Sequence of chain 3.A:
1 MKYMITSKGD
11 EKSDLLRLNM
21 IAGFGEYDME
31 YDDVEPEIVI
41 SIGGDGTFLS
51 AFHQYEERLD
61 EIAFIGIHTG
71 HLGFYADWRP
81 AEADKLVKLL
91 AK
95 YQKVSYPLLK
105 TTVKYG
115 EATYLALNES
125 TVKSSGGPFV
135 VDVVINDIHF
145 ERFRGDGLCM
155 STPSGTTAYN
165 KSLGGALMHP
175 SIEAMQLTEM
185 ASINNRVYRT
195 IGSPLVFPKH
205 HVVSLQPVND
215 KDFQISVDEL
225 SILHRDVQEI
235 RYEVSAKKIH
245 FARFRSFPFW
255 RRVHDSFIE

The small molecule below binds the protein below.
Small molecule (SMILES): NC[C@H]1O[C@@H](n2cnc3c(N)ncnc32)[C@H](O)[C@@H]1O

Sequence of chain 2.A:
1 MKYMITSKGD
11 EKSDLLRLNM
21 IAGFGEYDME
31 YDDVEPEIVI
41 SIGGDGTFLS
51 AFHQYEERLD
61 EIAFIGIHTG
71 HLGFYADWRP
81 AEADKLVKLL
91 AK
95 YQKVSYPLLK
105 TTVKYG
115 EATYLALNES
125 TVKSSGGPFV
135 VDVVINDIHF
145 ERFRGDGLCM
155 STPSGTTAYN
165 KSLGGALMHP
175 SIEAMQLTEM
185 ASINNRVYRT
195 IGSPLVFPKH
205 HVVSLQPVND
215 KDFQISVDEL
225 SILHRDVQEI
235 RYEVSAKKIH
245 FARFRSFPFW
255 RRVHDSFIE

Binding-site contacts:
Ligand atom C3' contacts residue GLU123 of chain 3.A at 3.2 Å.
Ligand atom N3 contacts residue ILE187 of chain 2.A at 4.2 Å.
Ligand atom N6 contacts residue GLY149 of chain 2.A at 3.7 Å.
Ligand atom C2 contacts residue ALA162 of chain 3.A at 4.1 Å (hydrophobic).
Ligand atom N1 contacts residue ALA185 of chain 2.A at 3.8 Å.
Ligand atom N3 contacts residue ALA162 of chain 3.A at 4.0 Å.
Ligand atom N9 contacts residue TYR163 of chain 3.A at 4.2 Å.
Ligand atom C3' contacts residue ASN122 of chain 3.A at 4.2 Å.
Ligand atom N6 contacts residue ALA185 of chain 2.A at 3.1 Å (h-bond).
Ligand atom C6 contacts residue TYR163 of chain 3.A at 3.6 Å (hydrophobic).
Ligand atom O3' contacts residue LEU49 of chain 3.A at 3.9 Å.
Ligand atom O2' contacts residue ASN122 of chain 3.A at 3.6 Å.
Ligand atom C5 contacts residue TYR163 of chain 3.A at 3.7 Å (hydrophobic).
Ligand atom C6 contacts residue ASP150 of chain 2.A at 4.1 Å.
Ligand atom O3' contacts residue GLU123 of chain 3.A at 2.7 Å (salt-bridge).
Ligand atom O2' contacts residue GLU123 of chain 3.A at 2.7 Å (salt-bridge).
Ligand atom C5' contacts residue GLU223 of chain 3.A at 4.2 Å.
Ligand atom O2' contacts residue ALA162 of chain 3.A at 3.1 Å.
Ligand atom N3 contacts residue TYR163 of chain 3.A at 3.6 Å.
Ligand atom N7 contacts residue TYR163 of chain 3.A at 4.1 Å.
Ligand atom N6 contacts residue TYR163 of chain 3.A at 3.6 Å.
Ligand atom O3' contacts residue ASP222 of chain 3.A at 3.7 Å.
Ligand atom C3' contacts residue ASP222 of chain 3.A at 4.2 Å.
Ligand atom O2' contacts residue TYR163 of chain 3.A at 3.5 Å (h-bond).
Ligand atom C2' contacts residue GLU123 of chain 3.A at 3.4 Å.
Ligand atom N1 contacts residue SER166 of chain 3.A at 3.2 Å (h-bond).
Ligand atom O3' contacts residue ASN122 of chain 3.A at 3.1 Å (h-bond).
Ligand atom C4 contacts residue TYR163 of chain 3.A at 4.0 Å (hydrophobic).
Ligand atom C2' contacts residue TYR163 of chain 3.A at 4.0 Å (hydrophobic).
Ligand atom N5' contacts residue LEU49 of chain 3.A at 3.9 Å.
Ligand atom C6 contacts residue ALA185 of chain 2.A at 3.9 Å (hydrophobic).
Ligand atom C6 contacts residue ILE187 of chain 2.A at 3.9 Å (hydrophobic).
Ligand atom N6 contacts residue ASP150 of chain 2.A at 2.9 Å (salt-bridge).
Ligand atom C2 contacts residue SER166 of chain 3.A at 3.3 Å.
Ligand atom C2 contacts residue ILE187 of chain 2.A at 3.4 Å (hydrophobic).
Ligand atom N1 contacts residue ILE187 of chain 2.A at 3.2 Å.
Ligand atom C5' contacts residue LEU49 of chain 3.A at 3.9 Å (hydrophobic).
Ligand atom N1 contacts residue TYR163 of chain 3.A at 3.9 Å.
Ligand atom N7 contacts residue ASP150 of chain 2.A at 4.2 Å.
Ligand atom C2 contacts residue TYR163 of chain 3.A at 3.8 Å (hydrophobic).